Sequence of chain 1.C:
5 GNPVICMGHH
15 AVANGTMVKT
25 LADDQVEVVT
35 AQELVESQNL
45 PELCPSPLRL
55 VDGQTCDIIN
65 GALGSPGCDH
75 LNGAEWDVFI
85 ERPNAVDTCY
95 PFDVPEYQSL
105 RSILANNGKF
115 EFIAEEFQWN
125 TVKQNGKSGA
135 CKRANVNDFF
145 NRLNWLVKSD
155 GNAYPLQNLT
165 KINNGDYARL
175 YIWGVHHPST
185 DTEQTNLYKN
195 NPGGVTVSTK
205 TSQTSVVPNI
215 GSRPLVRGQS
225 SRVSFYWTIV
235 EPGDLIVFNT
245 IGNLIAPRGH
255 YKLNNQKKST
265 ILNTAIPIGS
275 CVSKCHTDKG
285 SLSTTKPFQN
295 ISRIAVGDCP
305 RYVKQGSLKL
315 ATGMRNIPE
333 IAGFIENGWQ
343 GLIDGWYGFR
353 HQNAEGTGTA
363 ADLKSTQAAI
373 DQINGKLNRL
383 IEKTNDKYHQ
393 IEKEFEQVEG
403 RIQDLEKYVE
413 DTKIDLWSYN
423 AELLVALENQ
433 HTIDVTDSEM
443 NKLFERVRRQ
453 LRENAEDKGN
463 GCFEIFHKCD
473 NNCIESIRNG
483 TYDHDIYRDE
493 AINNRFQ

Binding-site contacts:
Ligand atom C8 contacts residue LEU163 of chain 1.A at 4.3 Å (hydrophobic).
Ligand atom O7 contacts residue LEU163 of chain 1.A at 3.9 Å.
Ligand atom C1 contacts residue ASN162 of chain 1.A at 1.4 Å.
Ligand atom O6 contacts residue THR184 of chain 1.C at 4.5 Å.
Ligand atom C7 contacts residue LEU163 of chain 1.A at 4.5 Å (hydrophobic).
Ligand atom N2 contacts residue ASN162 of chain 1.A at 2.9 Å (h-bond).
Ligand atom C4 contacts residue ASN162 of chain 1.A at 4.3 Å.
Ligand atom C1 contacts residue SER216 of chain 1.C at 4.2 Å.
Ligand atom C7 contacts residue THR164 of chain 1.A at 3.7 Å.
Ligand atom C5 contacts residue SER216 of chain 1.C at 4.0 Å.
Ligand atom O7 contacts residue ASN162 of chain 1.A at 3.0 Å (h-bond).
Ligand atom C5 contacts residue ASN162 of chain 1.A at 3.7 Å.
Ligand atom O5 contacts residue ASN162 of chain 1.A at 2.4 Å (h-bond).
Ligand atom C7 contacts residue ASN162 of chain 1.A at 3.3 Å.
Ligand atom C2 contacts residue ASN162 of chain 1.A at 2.5 Å.
Ligand atom O5 contacts residue SER216 of chain 1.C at 3.2 Å (h-bond).
Ligand atom O7 contacts residue THR164 of chain 1.A at 2.6 Å (h-bond).
Ligand atom C8 contacts residue ASN162 of chain 1.A at 3.2 Å.
Ligand atom C8 contacts residue THR164 of chain 1.A at 4.3 Å.
Ligand atom C6 contacts residue SER216 of chain 1.C at 3.6 Å.
Ligand atom C3 contacts residue ASN162 of chain 1.A at 3.8 Å.
Ligand atom O6 contacts residue SER216 of chain 1.C at 3.6 Å (h-bond).

Sequence of chain 1.A:
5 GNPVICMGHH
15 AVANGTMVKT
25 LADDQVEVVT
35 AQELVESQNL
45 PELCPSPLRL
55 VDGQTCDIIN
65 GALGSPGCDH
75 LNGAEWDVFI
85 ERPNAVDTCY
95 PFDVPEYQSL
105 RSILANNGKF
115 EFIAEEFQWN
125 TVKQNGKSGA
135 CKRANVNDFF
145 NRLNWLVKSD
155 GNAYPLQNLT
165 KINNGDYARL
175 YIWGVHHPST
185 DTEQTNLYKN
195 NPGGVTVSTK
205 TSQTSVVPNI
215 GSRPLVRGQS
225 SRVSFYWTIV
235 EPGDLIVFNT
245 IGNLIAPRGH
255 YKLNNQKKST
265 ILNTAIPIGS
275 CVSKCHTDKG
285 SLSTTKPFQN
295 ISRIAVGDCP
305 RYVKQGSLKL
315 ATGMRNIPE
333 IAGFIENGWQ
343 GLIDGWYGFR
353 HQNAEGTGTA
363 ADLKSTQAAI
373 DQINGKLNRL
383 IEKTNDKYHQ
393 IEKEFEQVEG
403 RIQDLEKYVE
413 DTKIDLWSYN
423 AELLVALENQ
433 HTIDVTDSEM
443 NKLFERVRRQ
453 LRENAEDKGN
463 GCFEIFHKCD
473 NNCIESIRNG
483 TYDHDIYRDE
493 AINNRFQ

The protein below binds the small molecule below.
Small molecule (SMILES): CC(=O)N[C@@H]1[C@@H](O)[C@H](O)[C@@H](CO)O[C@H]1O